Sequence of chain 1.A:
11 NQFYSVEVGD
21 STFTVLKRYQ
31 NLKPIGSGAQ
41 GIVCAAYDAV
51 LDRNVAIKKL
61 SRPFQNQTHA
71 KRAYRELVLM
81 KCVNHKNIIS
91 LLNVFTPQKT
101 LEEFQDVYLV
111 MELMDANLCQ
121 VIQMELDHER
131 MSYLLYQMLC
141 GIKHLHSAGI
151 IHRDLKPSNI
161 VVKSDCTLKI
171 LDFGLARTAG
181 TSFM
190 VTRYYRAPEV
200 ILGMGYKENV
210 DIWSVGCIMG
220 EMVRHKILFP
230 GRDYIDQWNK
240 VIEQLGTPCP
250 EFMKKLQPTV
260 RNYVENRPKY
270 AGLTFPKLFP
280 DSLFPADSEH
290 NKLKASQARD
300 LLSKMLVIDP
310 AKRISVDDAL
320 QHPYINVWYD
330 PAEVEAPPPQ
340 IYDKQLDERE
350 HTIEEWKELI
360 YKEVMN

Binding-site contacts:
Ligand atom PB contacts residue MG1 of chain 1.C at 3.3 Å.
Ligand atom O1B contacts residue GLN40 of chain 1.A at 2.6 Å (h-bond).
Ligand atom C6 contacts residue ALA56 of chain 1.A at 3.7 Å (hydrophobic).
Ligand atom C3B contacts residue MG1 of chain 1.C at 3.7 Å.
Ligand atom O2B contacts residue MG1 of chain 1.C at 2.2 Å.
Ligand atom O5' contacts residue VAL43 of chain 1.A at 3.7 Å.
Ligand atom O1A contacts residue LYS58 of chain 1.A at 2.6 Å (salt-bridge).
Ligand atom O2' contacts residue ASN117 of chain 1.A at 3.1 Å (h-bond).
Ligand atom O3' contacts residue ASN117 of chain 1.A at 3.2 Å (h-bond).
Ligand atom PA contacts residue LYS58 of chain 1.A at 3.8 Å.
Ligand atom O4' contacts residue GLY36 of chain 1.A at 3.7 Å.
Ligand atom O3A contacts residue LYS58 of chain 1.A at 3.8 Å.
Ligand atom O3G contacts residue MG1 of chain 1.C at 2.2 Å.
Ligand atom O3G contacts residue ASN159 of chain 1.A at 3.5 Å.
Ligand atom O2B contacts residue GLN40 of chain 1.A at 2.4 Å (h-bond).
Ligand atom N7 contacts residue LEU171 of chain 1.A at 3.7 Å.
Ligand atom PG contacts residue MG1 of chain 1.C at 3.4 Å.
Ligand atom O3' contacts residue SER158 of chain 1.A at 2.7 Å (h-bond).
Ligand atom N6 contacts residue ALA56 of chain 1.A at 3.5 Å.
Ligand atom N3 contacts residue ILE35 of chain 1.A at 3.6 Å.
Ligand atom O2A contacts residue LEU171 of chain 1.A at 3.6 Å.
Ligand atom C3' contacts residue SER158 of chain 1.A at 3.5 Å.
Ligand atom O1B contacts residue GLY41 of chain 1.A at 3.2 Å (h-bond).
Ligand atom O2B contacts residue LYS58 of chain 1.A at 3.1 Å (salt-bridge).
Ligand atom PB contacts residue LYS58 of chain 1.A at 3.8 Å.
Ligand atom N1 contacts residue MET114 of chain 1.A at 3.1 Å (h-bond).
Ligand atom O1G contacts residue SER158 of chain 1.A at 3.5 Å (h-bond).
Ligand atom O1B contacts residue GLY38 of chain 1.A at 3.3 Å.
Ligand atom O2G contacts residue SER158 of chain 1.A at 3.5 Å (h-bond).
Ligand atom O3G contacts residue ASP172 of chain 1.A at 3.1 Å (salt-bridge).
Ligand atom C2 contacts residue ILE35 of chain 1.A at 3.8 Å (hydrophobic).
Ligand atom O1B contacts residue ALA39 of chain 1.A at 3.4 Å (h-bond).
Ligand atom O2A contacts residue MG1 of chain 1.C at 3.6 Å.
Ligand atom N6 contacts residue MET111 of chain 1.A at 3.7 Å.
Ligand atom PB contacts residue GLN40 of chain 1.A at 3.6 Å.
Ligand atom N6 contacts residue ILE89 of chain 1.A at 3.8 Å.
Ligand atom N6 contacts residue GLU112 of chain 1.A at 2.9 Å (salt-bridge).
Ligand atom C2 contacts residue MET114 of chain 1.A at 3.3 Å (hydrophobic).
Ligand atom O2G contacts residue LYS156 of chain 1.A at 3.1 Å (salt-bridge).
Ligand atom C8 contacts residue LEU171 of chain 1.A at 3.7 Å (hydrophobic).

A protein and the small-molecule ligand that binds it are described below.
Small molecule (SMILES): Nc1ncnc2c1ncn2[C@@H]1O[C@H](CO[P](=O)(O)O[P](=O)(O)CP(=O)(O)O)[C@@H](O)[C@H]1O